Sequence of chain 1.A:
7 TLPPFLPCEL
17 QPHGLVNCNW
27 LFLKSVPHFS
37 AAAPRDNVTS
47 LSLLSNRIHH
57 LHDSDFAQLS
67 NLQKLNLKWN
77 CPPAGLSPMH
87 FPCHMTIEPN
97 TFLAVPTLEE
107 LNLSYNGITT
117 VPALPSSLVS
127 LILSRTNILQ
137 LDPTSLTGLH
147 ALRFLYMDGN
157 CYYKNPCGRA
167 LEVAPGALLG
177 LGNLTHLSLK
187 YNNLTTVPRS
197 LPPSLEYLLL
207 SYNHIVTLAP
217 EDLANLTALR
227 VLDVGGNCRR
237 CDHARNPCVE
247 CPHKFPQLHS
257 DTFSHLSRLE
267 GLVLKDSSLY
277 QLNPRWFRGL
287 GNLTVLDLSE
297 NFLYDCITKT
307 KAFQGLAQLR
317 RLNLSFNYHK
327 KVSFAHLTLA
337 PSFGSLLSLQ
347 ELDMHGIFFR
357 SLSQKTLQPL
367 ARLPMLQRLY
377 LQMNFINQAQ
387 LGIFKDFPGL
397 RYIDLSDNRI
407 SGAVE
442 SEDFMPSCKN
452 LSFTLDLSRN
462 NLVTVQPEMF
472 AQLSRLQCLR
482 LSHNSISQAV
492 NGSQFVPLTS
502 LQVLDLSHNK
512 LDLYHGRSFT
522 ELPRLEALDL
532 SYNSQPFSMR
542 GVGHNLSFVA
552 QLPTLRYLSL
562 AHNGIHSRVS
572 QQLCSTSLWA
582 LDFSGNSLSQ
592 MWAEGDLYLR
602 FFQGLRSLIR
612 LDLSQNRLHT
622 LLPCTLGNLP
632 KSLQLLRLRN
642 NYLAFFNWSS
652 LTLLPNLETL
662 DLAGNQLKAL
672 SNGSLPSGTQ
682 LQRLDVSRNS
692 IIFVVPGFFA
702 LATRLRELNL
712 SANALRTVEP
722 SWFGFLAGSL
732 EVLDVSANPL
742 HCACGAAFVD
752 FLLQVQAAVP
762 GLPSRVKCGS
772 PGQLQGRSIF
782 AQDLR

This protein binds this small molecule.
Small molecule (SMILES): CC(=O)N[C@@H]1[C@@H](O)[C@H](O)[C@@H](CO)O[C@H]1O

Binding-site contacts:
Ligand atom O7 contacts residue GLY164 of chain 1.A at 2.8 Å (h-bond).
Ligand atom O7 contacts residue ARG165 of chain 1.A at 4.2 Å.
Ligand atom C5 contacts residue GLY164 of chain 1.A at 4.2 Å.
Ligand atom C5 contacts residue ASN189 of chain 1.A at 3.7 Å.
Ligand atom O5 contacts residue ASN189 of chain 1.A at 2.4 Å (h-bond).
Ligand atom C8 contacts residue CYS157 of chain 1.A at 4.2 Å (hydrophobic).
Ligand atom C7 contacts residue GLY164 of chain 1.A at 4.0 Å.
Ligand atom O7 contacts residue CYS163 of chain 1.A at 3.1 Å (h-bond).
Ligand atom O7 contacts residue ASN189 of chain 1.A at 3.9 Å.
Ligand atom C7 contacts residue ASN189 of chain 1.A at 3.5 Å.
Ligand atom C6 contacts residue ARG165 of chain 1.A at 4.1 Å.
Ligand atom C7 contacts residue CYS157 of chain 1.A at 3.6 Å (hydrophobic).
Ligand atom C2 contacts residue CYS157 of chain 1.A at 4.5 Å (hydrophobic).
Ligand atom O5 contacts residue GLY164 of chain 1.A at 4.2 Å.
Ligand atom C2 contacts residue GLY164 of chain 1.A at 3.9 Å.
Ligand atom C8 contacts residue PRO162 of chain 1.A at 3.9 Å (hydrophobic).
Ligand atom C8 contacts residue TYR158 of chain 1.A at 3.7 Å (hydrophobic).
Ligand atom O3 contacts residue GLY164 of chain 1.A at 3.6 Å.
Ligand atom C2 contacts residue ASN189 of chain 1.A at 2.4 Å.
Ligand atom C1 contacts residue ASN189 of chain 1.A at 1.4 Å.
Ligand atom C4 contacts residue ARG165 of chain 1.A at 4.3 Å.
Ligand atom C3 contacts residue ASN189 of chain 1.A at 3.8 Å.
Ligand atom C5 contacts residue ARG165 of chain 1.A at 4.3 Å.
Ligand atom C8 contacts residue TYR159 of chain 1.A at 4.2 Å (hydrophobic).
Ligand atom C1 contacts residue ARG165 of chain 1.A at 3.9 Å.
Ligand atom C2 contacts residue ARG165 of chain 1.A at 3.9 Å.
Ligand atom C3 contacts residue GLY164 of chain 1.A at 4.2 Å.
Ligand atom O7 contacts residue PRO162 of chain 1.A at 3.9 Å.
Ligand atom N2 contacts residue CYS157 of chain 1.A at 4.2 Å.
Ligand atom C4 contacts residue ASN189 of chain 1.A at 4.2 Å.
Ligand atom C7 contacts residue PRO162 of chain 1.A at 4.4 Å (hydrophobic).
Ligand atom C7 contacts residue CYS163 of chain 1.A at 4.1 Å (hydrophobic).
Ligand atom O7 contacts residue CYS157 of chain 1.A at 3.2 Å (h-bond).
Ligand atom O5 contacts residue ARG165 of chain 1.A at 3.6 Å.
Ligand atom C6 contacts residue GLY164 of chain 1.A at 4.0 Å.
Ligand atom O5 contacts residue ALA166 of chain 1.A at 4.1 Å.
Ligand atom C4 contacts residue GLY164 of chain 1.A at 3.6 Å.
Ligand atom N2 contacts residue ASN189 of chain 1.A at 2.8 Å (h-bond).
Ligand atom O4 contacts residue GLY164 of chain 1.A at 4.5 Å.